Sequence of chain 1.C:
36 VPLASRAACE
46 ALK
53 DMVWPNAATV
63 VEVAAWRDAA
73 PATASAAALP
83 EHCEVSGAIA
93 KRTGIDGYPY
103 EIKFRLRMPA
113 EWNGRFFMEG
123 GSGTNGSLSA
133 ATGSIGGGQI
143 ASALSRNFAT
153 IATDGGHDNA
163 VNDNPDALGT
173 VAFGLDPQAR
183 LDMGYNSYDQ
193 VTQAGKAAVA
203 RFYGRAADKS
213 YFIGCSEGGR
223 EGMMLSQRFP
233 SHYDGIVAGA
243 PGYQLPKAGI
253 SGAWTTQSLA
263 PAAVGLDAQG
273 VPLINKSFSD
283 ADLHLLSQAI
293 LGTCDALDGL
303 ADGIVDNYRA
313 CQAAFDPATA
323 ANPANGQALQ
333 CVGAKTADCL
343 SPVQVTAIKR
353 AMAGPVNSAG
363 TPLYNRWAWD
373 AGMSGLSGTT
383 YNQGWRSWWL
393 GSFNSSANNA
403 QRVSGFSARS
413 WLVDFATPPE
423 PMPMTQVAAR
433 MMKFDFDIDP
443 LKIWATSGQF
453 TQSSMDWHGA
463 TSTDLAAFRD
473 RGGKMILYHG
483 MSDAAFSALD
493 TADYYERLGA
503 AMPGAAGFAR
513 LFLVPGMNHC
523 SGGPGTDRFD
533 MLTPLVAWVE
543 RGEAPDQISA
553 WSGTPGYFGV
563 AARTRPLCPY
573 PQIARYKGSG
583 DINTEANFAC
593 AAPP

The protein below binds the small molecule below.
Small molecule (SMILES): O=C(O)c1ccc(C(=O)NCCO)cc1

Binding-site contacts:
Ligand atom N1B contacts residue VAL55 of chain 1.C at 3.3 Å (h-bond).
Ligand atom O9 contacts residue ARG203 of chain 1.C at 3.2 Å.
Ligand atom C7 contacts residue VAL55 of chain 1.C at 3.0 Å (hydrophobic).
Ligand atom N1B contacts residue MET54 of chain 1.C at 4.4 Å.
Ligand atom C2 contacts residue VAL55 of chain 1.C at 4.1 Å (hydrophobic).
Ligand atom CB contacts residue ALA199 of chain 1.C at 4.1 Å (hydrophobic).
Ligand atom O2A contacts residue PRO57 of chain 1.C at 3.9 Å.
Ligand atom C2 contacts residue TRP56 of chain 1.C at 4.2 Å (hydrophobic).
Ligand atom C8 contacts residue ARG203 of chain 1.C at 4.2 Å.
Ligand atom C3 contacts residue PRO57 of chain 1.C at 4.2 Å (hydrophobic).
Ligand atom C3 contacts residue TRP56 of chain 1.C at 4.5 Å (hydrophobic).
Ligand atom C4 contacts residue ALA199 of chain 1.C at 4.3 Å (hydrophobic).
Ligand atom N1B contacts residue ALA199 of chain 1.C at 3.9 Å.
Ligand atom O2B contacts residue ALA202 of chain 1.C at 4.3 Å.
Ligand atom O9 contacts residue MET54 of chain 1.C at 3.8 Å.
Ligand atom C4 contacts residue VAL55 of chain 1.C at 4.2 Å (hydrophobic).
Ligand atom C8 contacts residue VAL55 of chain 1.C at 3.3 Å (hydrophobic).
Ligand atom C1 contacts residue PRO57 of chain 1.C at 4.2 Å (hydrophobic).
Ligand atom CB contacts residue VAL55 of chain 1.C at 4.2 Å (hydrophobic).
Ligand atom C3 contacts residue VAL55 of chain 1.C at 3.3 Å (hydrophobic).
Ligand atom O9 contacts residue ALA199 of chain 1.C at 3.8 Å.
Ligand atom O9 contacts residue VAL55 of chain 1.C at 4.4 Å.
Ligand atom CA contacts residue PRO57 of chain 1.C at 4.2 Å (hydrophobic).
Ligand atom C2 contacts residue PRO57 of chain 1.C at 3.7 Å (hydrophobic).
Ligand atom C8 contacts residue MET54 of chain 1.C at 3.8 Å (hydrophobic).